A protein and the small-molecule ligand that binds it are described below.
Small molecule (SMILES): O=C(O)[C@@H](CCCCCOP(=O)(O)O)OP(=O)(O)O

Sequence of chain 2.B:
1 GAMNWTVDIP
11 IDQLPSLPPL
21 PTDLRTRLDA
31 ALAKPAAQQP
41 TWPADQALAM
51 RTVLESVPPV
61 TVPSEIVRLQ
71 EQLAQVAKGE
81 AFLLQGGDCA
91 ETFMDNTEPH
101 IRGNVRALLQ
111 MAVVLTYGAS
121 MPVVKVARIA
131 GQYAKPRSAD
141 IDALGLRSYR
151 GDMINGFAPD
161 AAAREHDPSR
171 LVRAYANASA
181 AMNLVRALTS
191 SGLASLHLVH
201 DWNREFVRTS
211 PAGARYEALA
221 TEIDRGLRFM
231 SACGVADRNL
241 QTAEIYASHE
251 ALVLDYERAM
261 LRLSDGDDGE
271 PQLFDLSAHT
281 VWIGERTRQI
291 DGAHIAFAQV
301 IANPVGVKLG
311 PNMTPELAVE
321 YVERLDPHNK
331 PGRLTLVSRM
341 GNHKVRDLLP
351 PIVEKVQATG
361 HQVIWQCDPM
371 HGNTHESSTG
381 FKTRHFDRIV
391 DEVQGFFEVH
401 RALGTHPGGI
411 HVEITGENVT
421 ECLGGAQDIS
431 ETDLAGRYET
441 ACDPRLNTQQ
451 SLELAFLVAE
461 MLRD

Binding-site contacts:
Ligand atom O15 contacts residue 0351 of chain 2.J at 0.5 Å (h-bond).
Ligand atom C6 contacts residue 0351 of chain 2.J at 0.5 Å.
Ligand atom O8 contacts residue GLU413 of chain 2.B at 3.0 Å (salt-bridge).
Ligand atom O8 contacts residue HIS371 of chain 2.B at 3.0 Å (h-bond).
Ligand atom C1 contacts residue MN1 of chain 2.F at 3.2 Å.
Ligand atom O8 contacts residue MN1 of chain 2.F at 2.2 Å.
Ligand atom O13 contacts residue ARG339 of chain 2.B at 2.8 Å (salt-bridge).
Ligand atom C3 contacts residue 0351 of chain 2.J at 1.5 Å.
Ligand atom O18 contacts residue ARG137 of chain 2.B at 2.8 Å (salt-bridge).
Ligand atom O19 contacts residue LYS382 of chain 2.B at 2.7 Å (salt-bridge).
Ligand atom C1 contacts residue 0351 of chain 2.J at 0.1 Å.
Ligand atom O13 contacts residue LYS308 of chain 2.B at 2.9 Å (salt-bridge).
Ligand atom O8 contacts residue LYS135 of chain 2.B at 2.9 Å (salt-bridge).
Ligand atom O9 contacts residue ARG128 of chain 2.B at 3.1 Å (salt-bridge).
Ligand atom C1 contacts residue HIS371 of chain 2.B at 3.1 Å.
Ligand atom O18 contacts residue 0351 of chain 2.J at 0.5 Å (h-bond).
Ligand atom O17 contacts residue SER138 of chain 2.B at 3.0 Å (h-bond).
Ligand atom O8 contacts residue ARG128 of chain 2.B at 3.3 Å (salt-bridge).
Ligand atom O19 contacts residue 0351 of chain 2.J at 0.5 Å (h-bond).
Ligand atom O15 contacts residue GLU285 of chain 2.B at 2.7 Å (salt-bridge).
Ligand atom O10 contacts residue LYS308 of chain 2.B at 2.9 Å (salt-bridge).
Ligand atom O11 contacts residue 0351 of chain 2.J at 0.9 Å (h-bond).
Ligand atom O8 contacts residue 0351 of chain 2.J at 0.3 Å (h-bond).
Ligand atom P16 contacts residue 0351 of chain 2.J at 0.6 Å.
Ligand atom C4 contacts residue 0351 of chain 2.J at 0.2 Å.
Ligand atom O18 contacts residue SER138 of chain 2.B at 3.1 Å (h-bond).
Ligand atom C7 contacts residue 0351 of chain 2.J at 0.9 Å.
Ligand atom O19 contacts residue ARG137 of chain 2.B at 2.7 Å (salt-bridge).
Ligand atom O13 contacts residue 0351 of chain 2.J at 0.5 Å (h-bond).
Ligand atom O9 contacts residue LYS308 of chain 2.B at 3.1 Å (salt-bridge).
Ligand atom O14 contacts residue ARG286 of chain 2.B at 2.7 Å (salt-bridge).
Ligand atom C2 contacts residue 0351 of chain 2.J at 0.2 Å.
Ligand atom O14 contacts residue ARG339 of chain 2.B at 3.1 Å (salt-bridge).
Ligand atom O10 contacts residue 0351 of chain 2.J at 0.8 Å (h-bond).
Ligand atom C5 contacts residue 0351 of chain 2.J at 0.7 Å.
Ligand atom O11 contacts residue LYS382 of chain 2.B at 3.2 Å (salt-bridge).
Ligand atom P12 contacts residue 0351 of chain 2.J at 0.5 Å.
Ligand atom O14 contacts residue 0351 of chain 2.J at 0.4 Å (h-bond).
Ligand atom O9 contacts residue 0351 of chain 2.J at 0.3 Å (h-bond).
Ligand atom O17 contacts residue 0351 of chain 2.J at 0.7 Å (h-bond).